Binding-site contacts:
Ligand atom C12 contacts residue LEU34 of chain 1.A at 3.7 Å (hydrophobic).
Ligand atom N7 contacts residue PRO74 of chain 1.A at 3.9 Å.
Ligand atom O23 contacts residue TYR75 of chain 1.A at 3.7 Å.
Ligand atom C14 contacts residue PHE112 of chain 1.A at 3.6 Å (hydrophobic).
Ligand atom N19 contacts residue ASP36 of chain 1.A at 2.8 Å (salt-bridge).
Ligand atom C21 contacts residue TYR75 of chain 1.A at 3.6 Å (hydrophobic).
Ligand atom C5 contacts residue TYR75 of chain 1.A at 3.8 Å (hydrophobic).
Ligand atom N7 contacts residue ARG132 of chain 1.A at 3.3 Å (salt-bridge).
Ligand atom C22 contacts residue GLY38 of chain 1.A at 3.7 Å.
Ligand atom N17 contacts residue TYR75 of chain 1.A at 3.6 Å.
Ligand atom C21 contacts residue ASP36 of chain 1.A at 3.7 Å.
Ligand atom O26 contacts residue GLY38 of chain 1.A at 3.1 Å (h-bond).
Ligand atom C12 contacts residue ASP36 of chain 1.A at 3.6 Å.
Ligand atom O25 contacts residue ASP232 of chain 1.A at 3.3 Å (salt-bridge).
Ligand atom C3 contacts residue TYR75 of chain 1.A at 3.8 Å (hydrophobic).
Ligand atom C9 contacts residue GLY38 of chain 1.A at 3.4 Å.
Ligand atom C13 contacts residue LEU34 of chain 1.A at 3.5 Å (hydrophobic).
Ligand atom C9 contacts residue TYR202 of chain 1.A at 3.5 Å (hydrophobic).
Ligand atom N17 contacts residue GLN77 of chain 1.A at 2.9 Å (h-bond).
Ligand atom C15 contacts residue GLN77 of chain 1.A at 3.6 Å.
Ligand atom C13 contacts residue PHE112 of chain 1.A at 3.8 Å (hydrophobic).
Ligand atom O25 contacts residue GLY38 of chain 1.A at 3.4 Å (h-bond).
Ligand atom C13 contacts residue TRP119 of chain 1.A at 3.9 Å (hydrophobic).
Ligand atom C3 contacts residue PRO74 of chain 1.A at 3.3 Å (hydrophobic).
Ligand atom C16 contacts residue ASP36 of chain 1.A at 3.9 Å.
Ligand atom C20 contacts residue ASP232 of chain 1.A at 3.5 Å.
Ligand atom O26 contacts residue TYR75 of chain 1.A at 3.5 Å.
Ligand atom C18 contacts residue TYR75 of chain 1.A at 3.8 Å (hydrophobic).
Ligand atom C20 contacts residue GLY234 of chain 1.A at 3.3 Å.
Ligand atom C22 contacts residue ASP232 of chain 1.A at 3.9 Å.
Ligand atom C8 contacts residue TYR75 of chain 1.A at 3.6 Å (hydrophobic).
Ligand atom C24 contacts residue GLY38 of chain 1.A at 3.1 Å.
Ligand atom C22 contacts residue ASP36 of chain 1.A at 3.4 Å.
Ligand atom C5 contacts residue GLY38 of chain 1.A at 3.8 Å.
Ligand atom C20 contacts residue ASP36 of chain 1.A at 3.3 Å.
Ligand atom C6 contacts residue TYR75 of chain 1.A at 3.5 Å (hydrophobic).
Ligand atom C10 contacts residue TYR75 of chain 1.A at 3.9 Å (hydrophobic).
Ligand atom N19 contacts residue ASP232 of chain 1.A at 2.7 Å (salt-bridge).
Ligand atom C8 contacts residue TYR202 of chain 1.A at 3.5 Å (hydrophobic).
Ligand atom C10 contacts residue GLN77 of chain 1.A at 3.6 Å.

The protein below binds the small molecule below.
Small molecule (SMILES): N#Cc1ccc(COC(=O)[C@H]2C[C@]3(CN2)C(=O)Nc2ccccc23)cc1

Sequence of chain 1.A:
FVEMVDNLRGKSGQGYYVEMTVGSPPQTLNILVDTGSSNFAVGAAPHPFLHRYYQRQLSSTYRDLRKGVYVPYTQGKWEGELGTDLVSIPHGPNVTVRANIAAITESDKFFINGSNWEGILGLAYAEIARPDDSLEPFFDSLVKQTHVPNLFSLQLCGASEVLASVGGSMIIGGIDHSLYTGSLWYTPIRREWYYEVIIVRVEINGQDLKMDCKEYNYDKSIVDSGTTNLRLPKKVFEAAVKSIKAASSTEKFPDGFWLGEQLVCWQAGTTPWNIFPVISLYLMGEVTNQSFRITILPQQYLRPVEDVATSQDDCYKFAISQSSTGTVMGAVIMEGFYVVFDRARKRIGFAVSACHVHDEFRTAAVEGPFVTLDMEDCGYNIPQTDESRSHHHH